Sequence of chain 2.B:
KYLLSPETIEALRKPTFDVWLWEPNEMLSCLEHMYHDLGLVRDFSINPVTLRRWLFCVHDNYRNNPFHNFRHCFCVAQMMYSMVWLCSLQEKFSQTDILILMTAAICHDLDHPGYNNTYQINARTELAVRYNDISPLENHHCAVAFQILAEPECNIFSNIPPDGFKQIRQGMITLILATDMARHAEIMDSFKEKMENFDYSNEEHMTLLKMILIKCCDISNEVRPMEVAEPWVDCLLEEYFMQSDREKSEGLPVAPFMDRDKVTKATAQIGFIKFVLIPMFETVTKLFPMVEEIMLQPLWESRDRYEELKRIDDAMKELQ

This protein binds this small molecule.
Small molecule (SMILES): COc1ccc(NC(=O)[C@@H](C)Nc2nc(=O)c3cnn(C4CCCC4)c3[nH]2)cc1

Binding-site contacts:
Ligand atom C24 contacts residue TYR424 of chain 2.B at 3.8 Å (hydrophobic).
Ligand atom C14 contacts residue GLN453 of chain 2.B at 3.5 Å.
Ligand atom N8 contacts residue PHE456 of chain 2.B at 3.8 Å.
Ligand atom N13 contacts residue PHE456 of chain 2.B at 3.7 Å.
Ligand atom O17 contacts residue PHE456 of chain 2.B at 3.8 Å.
Ligand atom N23 contacts residue TYR424 of chain 2.B at 3.1 Å (h-bond).
Ligand atom C20 contacts residue ALA452 of chain 2.B at 3.5 Å (hydrophobic).
Ligand atom C16 contacts residue PHE456 of chain 2.B at 3.4 Å (hydrophobic).
Ligand atom C19 contacts residue ALA452 of chain 2.B at 3.7 Å (hydrophobic).
Ligand atom C11 contacts residue PHE456 of chain 2.B at 3.5 Å (hydrophobic).
Ligand atom C1 contacts residue MET365 of chain 2.B at 3.5 Å (hydrophobic).
Ligand atom C28 contacts residue LEU503 of chain 1.A at 3.5 Å (hydrophobic).
Ligand atom O17 contacts residue GLN453 of chain 2.B at 3.1 Å (h-bond).
Ligand atom N15 contacts residue LEU420 of chain 2.B at 3.4 Å.
Ligand atom O22 contacts residue PHE456 of chain 2.B at 3.4 Å.
Ligand atom C29 contacts residue TYR424 of chain 2.B at 3.6 Å (hydrophobic).
Ligand atom N23 contacts residue PHE441 of chain 2.B at 3.6 Å.
Ligand atom C25 contacts residue PHE456 of chain 2.B at 3.6 Å (hydrophobic).
Ligand atom C12 contacts residue PHE456 of chain 2.B at 3.4 Å (hydrophobic).
Ligand atom C20 contacts residue TYR424 of chain 2.B at 3.8 Å (hydrophobic).
Ligand atom N15 contacts residue PHE456 of chain 2.B at 3.5 Å.
Ligand atom N13 contacts residue LEU420 of chain 2.B at 3.4 Å.
Ligand atom C4 contacts residue ILE403 of chain 2.B at 3.8 Å (hydrophobic).
Ligand atom O30 contacts residue MET365 of chain 2.B at 3.5 Å.
Ligand atom C24 contacts residue PHE441 of chain 2.B at 3.7 Å (hydrophobic).
Ligand atom C14 contacts residue PHE456 of chain 2.B at 3.7 Å (hydrophobic).
Ligand atom C10 contacts residue PHE456 of chain 2.B at 3.8 Å (hydrophobic).
Ligand atom C16 contacts residue GLN453 of chain 2.B at 3.6 Å.
Ligand atom C3 contacts residue TYR424 of chain 2.B at 3.7 Å (hydrophobic).
Ligand atom N15 contacts residue GLN453 of chain 2.B at 2.7 Å (h-bond).
Ligand atom N18 contacts residue GLN453 of chain 2.B at 3.4 Å (h-bond).
Ligand atom C5 contacts residue TYR424 of chain 2.B at 3.6 Å (hydrophobic).
Ligand atom O22 contacts residue ALA452 of chain 2.B at 3.8 Å.
Ligand atom C31 contacts residue ILE496 of chain 1.A at 3.8 Å (hydrophobic).
Ligand atom C21 contacts residue PHE456 of chain 2.B at 3.7 Å (hydrophobic).
Ligand atom N18 contacts residue LEU420 of chain 2.B at 3.4 Å.
Ligand atom N18 contacts residue ALA452 of chain 2.B at 3.0 Å (h-bond).
Ligand atom C19 contacts residue TYR424 of chain 2.B at 3.7 Å (hydrophobic).
Ligand atom C31 contacts residue MET500 of chain 1.A at 3.5 Å (hydrophobic).
Ligand atom C14 contacts residue LEU420 of chain 2.B at 3.2 Å (hydrophobic).

Sequence of chain 1.A:
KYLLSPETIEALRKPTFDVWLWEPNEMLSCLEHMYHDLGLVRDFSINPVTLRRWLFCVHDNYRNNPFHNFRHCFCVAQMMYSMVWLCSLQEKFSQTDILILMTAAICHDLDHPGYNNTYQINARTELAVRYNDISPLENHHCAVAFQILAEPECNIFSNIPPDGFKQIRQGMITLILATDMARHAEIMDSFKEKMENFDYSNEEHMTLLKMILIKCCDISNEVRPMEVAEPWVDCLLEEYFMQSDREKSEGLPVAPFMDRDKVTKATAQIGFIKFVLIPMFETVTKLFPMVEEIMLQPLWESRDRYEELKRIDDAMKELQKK